Binding-site contacts:
Ligand atom C2 contacts residue TRP185 of chain 1.A at 4.1 Å (hydrophobic).
Ligand atom O2' contacts residue SER212 of chain 1.A at 2.8 Å (h-bond).
Ligand atom O1' contacts residue GLY46 of chain 1.A at 3.9 Å.
Ligand atom O2' contacts residue GLY46 of chain 1.A at 4.0 Å.
Ligand atom O2' contacts residue ARG214 of chain 1.A at 2.9 Å (salt-bridge).
Ligand atom C6 contacts residue VAL47 of chain 1.A at 3.6 Å (hydrophobic).
Ligand atom O2 contacts residue FAD1 of chain 1.B at 2.9 Å (h-bond).
Ligand atom N4 contacts residue THR294 of chain 1.A at 3.1 Å (h-bond).
Ligand atom C1' contacts residue SER212 of chain 1.A at 3.8 Å.
Ligand atom C5 contacts residue LEU210 of chain 1.A at 3.9 Å (hydrophobic).
Ligand atom O2 contacts residue TYR222 of chain 1.A at 2.9 Å (h-bond).
Ligand atom C4 contacts residue PRO293 of chain 1.A at 3.7 Å (hydrophobic).
Ligand atom C5 contacts residue VAL47 of chain 1.A at 3.9 Å (hydrophobic).
Ligand atom O1' contacts residue ARG44 of chain 1.A at 3.8 Å.
Ligand atom C2 contacts residue TYR222 of chain 1.A at 3.9 Å (hydrophobic).
Ligand atom C3 contacts residue PRO293 of chain 1.A at 3.5 Å (hydrophobic).
Ligand atom C2 contacts residue FAD1 of chain 1.B at 4.0 Å.
Ligand atom N4 contacts residue LEU210 of chain 1.A at 4.1 Å.
Ligand atom C5 contacts residue TYR201 of chain 1.A at 3.3 Å (hydrophobic).
Ligand atom C6 contacts residue SER212 of chain 1.A at 3.8 Å.
Ligand atom N4 contacts residue TYR201 of chain 1.A at 3.1 Å (h-bond).
Ligand atom O1' contacts residue ARG214 of chain 1.A at 2.9 Å (salt-bridge).
Ligand atom C1' contacts residue ARG214 of chain 1.A at 3.6 Å.
Ligand atom C4 contacts residue ALA296 of chain 1.A at 4.1 Å (hydrophobic).
Ligand atom N4 contacts residue PRO293 of chain 1.A at 3.0 Å (h-bond).
Ligand atom N4 contacts residue ALA296 of chain 1.A at 3.7 Å.
Ligand atom C1 contacts residue SER212 of chain 1.A at 4.2 Å.
Ligand atom C5 contacts residue LEU199 of chain 1.A at 3.8 Å (hydrophobic).
Ligand atom C3 contacts residue LEU210 of chain 1.A at 3.8 Å (hydrophobic).
Ligand atom C6 contacts residue LEU199 of chain 1.A at 3.7 Å (hydrophobic).
Ligand atom C2 contacts residue LEU210 of chain 1.A at 4.2 Å (hydrophobic).
Ligand atom C1' contacts residue TYR222 of chain 1.A at 3.9 Å (hydrophobic).
Ligand atom C4 contacts residue LEU210 of chain 1.A at 3.7 Å (hydrophobic).
Ligand atom O2 contacts residue TRP185 of chain 1.A at 3.9 Å.
Ligand atom C4 contacts residue TYR201 of chain 1.A at 3.6 Å (hydrophobic).
Ligand atom N4 contacts residue TRP185 of chain 1.A at 4.0 Å.
Ligand atom C1 contacts residue TYR222 of chain 1.A at 4.1 Å (hydrophobic).
Ligand atom C3 contacts residue TRP185 of chain 1.A at 3.5 Å (hydrophobic).
Ligand atom C1' contacts residue GLY46 of chain 1.A at 4.0 Å.
Ligand atom O1' contacts residue TYR222 of chain 1.A at 2.9 Å (h-bond).

Sequence of chain 1.A:
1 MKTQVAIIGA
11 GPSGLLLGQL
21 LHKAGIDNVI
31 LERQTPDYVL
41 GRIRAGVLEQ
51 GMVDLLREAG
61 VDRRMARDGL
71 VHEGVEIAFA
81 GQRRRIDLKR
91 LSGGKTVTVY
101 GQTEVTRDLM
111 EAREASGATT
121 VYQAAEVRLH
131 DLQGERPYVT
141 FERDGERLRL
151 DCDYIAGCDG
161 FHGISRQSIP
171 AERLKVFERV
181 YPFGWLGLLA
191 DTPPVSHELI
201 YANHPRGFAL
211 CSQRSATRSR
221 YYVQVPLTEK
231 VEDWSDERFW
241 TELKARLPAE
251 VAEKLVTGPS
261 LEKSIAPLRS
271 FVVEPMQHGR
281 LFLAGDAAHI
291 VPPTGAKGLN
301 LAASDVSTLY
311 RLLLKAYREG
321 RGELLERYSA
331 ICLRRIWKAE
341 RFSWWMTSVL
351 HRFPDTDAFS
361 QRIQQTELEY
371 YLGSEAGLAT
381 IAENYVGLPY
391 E

A small-molecule ligand and the protein it binds are described below.
Small molecule (SMILES): Nc1ccc(C(=O)O)c(O)c1